The small molecule below binds the protein below.
Small molecule (SMILES): Nc1ncnc2[nH]cnc12

Binding-site contacts:
Ligand atom C5 contacts residue PRO420 of chain 1.J at 4.5 Å (hydrophobic).
Ligand atom C6 contacts residue PRO631 of chain 1.J at 4.3 Å (hydrophobic).
Ligand atom C6 contacts residue GLY639 of chain 1.J at 3.7 Å.
Ligand atom N9 contacts residue HIS630 of chain 1.J at 4.4 Å.
Ligand atom N7 contacts residue HIS630 of chain 1.J at 3.7 Å.
Ligand atom N1 contacts residue PRO631 of chain 1.J at 4.2 Å.
Ligand atom N1 contacts residue GLY639 of chain 1.J at 3.0 Å (h-bond).
Ligand atom C6 contacts residue SER632 of chain 1.J at 4.0 Å.
Ligand atom C2 contacts residue PRO631 of chain 1.J at 4.2 Å (hydrophobic).
Ligand atom N6 contacts residue PHE638 of chain 1.J at 3.7 Å.
Ligand atom C4 contacts residue PRO631 of chain 1.J at 4.2 Å (hydrophobic).
Ligand atom C2 contacts residue GLY639 of chain 1.J at 2.9 Å.
Ligand atom N7 contacts residue SER632 of chain 1.J at 3.7 Å.
Ligand atom N6 contacts residue SER632 of chain 1.J at 3.6 Å.
Ligand atom N6 contacts residue GLY639 of chain 1.J at 3.5 Å (h-bond).
Ligand atom C5 contacts residue PRO631 of chain 1.J at 4.4 Å (hydrophobic).
Ligand atom C2 contacts residue ILE622 of chain 1.J at 4.3 Å (hydrophobic).
Ligand atom N6 contacts residue GLY637 of chain 1.J at 3.4 Å (h-bond).
Ligand atom N3 contacts residue PRO631 of chain 1.J at 4.1 Å.
Ligand atom N9 contacts residue PRO631 of chain 1.J at 3.8 Å.
Ligand atom N3 contacts residue GLY639 of chain 1.J at 4.2 Å.
Ligand atom C8 contacts residue HIS630 of chain 1.J at 3.3 Å.
Ligand atom C5 contacts residue SER632 of chain 1.J at 3.9 Å.
Ligand atom N1 contacts residue PHE638 of chain 1.J at 4.1 Å.
Ligand atom N7 contacts residue ASP609 of chain 1.J at 4.0 Å.
Ligand atom N6 contacts residue PRO633 of chain 1.J at 4.4 Å.

Sequence of chain 1.J:
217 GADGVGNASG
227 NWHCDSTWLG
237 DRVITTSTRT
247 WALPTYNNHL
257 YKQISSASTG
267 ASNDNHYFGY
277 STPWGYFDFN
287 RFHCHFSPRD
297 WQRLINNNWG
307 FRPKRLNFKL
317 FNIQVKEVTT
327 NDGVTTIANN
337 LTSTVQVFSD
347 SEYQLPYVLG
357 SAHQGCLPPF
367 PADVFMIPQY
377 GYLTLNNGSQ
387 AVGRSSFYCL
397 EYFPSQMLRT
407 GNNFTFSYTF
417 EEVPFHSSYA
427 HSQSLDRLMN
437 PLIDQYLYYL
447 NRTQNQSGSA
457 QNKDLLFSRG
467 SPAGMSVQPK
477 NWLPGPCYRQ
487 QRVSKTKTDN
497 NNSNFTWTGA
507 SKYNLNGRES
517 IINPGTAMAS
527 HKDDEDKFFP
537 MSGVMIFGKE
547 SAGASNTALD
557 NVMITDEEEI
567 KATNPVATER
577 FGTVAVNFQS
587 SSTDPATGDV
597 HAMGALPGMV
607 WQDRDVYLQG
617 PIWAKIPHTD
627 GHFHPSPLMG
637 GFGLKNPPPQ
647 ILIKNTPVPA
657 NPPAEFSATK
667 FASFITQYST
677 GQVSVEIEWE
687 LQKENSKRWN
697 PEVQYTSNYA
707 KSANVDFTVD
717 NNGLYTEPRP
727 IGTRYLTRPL